A small-molecule ligand and the protein it binds are described below.
Small molecule (SMILES): CCCC[C@H]1CC[S@](=O)C1

Sequence of chain 1.D:
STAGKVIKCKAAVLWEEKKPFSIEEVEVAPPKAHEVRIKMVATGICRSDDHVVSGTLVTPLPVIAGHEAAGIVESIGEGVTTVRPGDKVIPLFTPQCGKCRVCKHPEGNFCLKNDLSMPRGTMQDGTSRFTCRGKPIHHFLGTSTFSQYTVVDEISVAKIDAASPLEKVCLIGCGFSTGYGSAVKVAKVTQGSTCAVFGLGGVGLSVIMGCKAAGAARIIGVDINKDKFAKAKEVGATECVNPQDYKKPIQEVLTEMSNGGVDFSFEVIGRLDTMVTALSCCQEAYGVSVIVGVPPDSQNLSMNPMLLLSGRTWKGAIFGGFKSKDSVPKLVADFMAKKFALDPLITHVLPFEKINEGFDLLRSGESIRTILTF

Sequence of chain 1.A:
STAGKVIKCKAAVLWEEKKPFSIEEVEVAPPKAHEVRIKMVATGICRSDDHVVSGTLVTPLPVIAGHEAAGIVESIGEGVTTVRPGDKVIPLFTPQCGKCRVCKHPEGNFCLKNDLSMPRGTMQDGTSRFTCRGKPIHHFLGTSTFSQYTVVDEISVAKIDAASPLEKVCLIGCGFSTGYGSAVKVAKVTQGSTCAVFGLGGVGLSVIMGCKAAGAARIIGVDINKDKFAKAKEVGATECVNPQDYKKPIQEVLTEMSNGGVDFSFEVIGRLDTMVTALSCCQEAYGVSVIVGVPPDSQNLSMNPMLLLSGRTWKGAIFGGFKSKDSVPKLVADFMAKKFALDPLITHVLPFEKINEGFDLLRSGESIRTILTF

Binding-site contacts:
Ligand atom C8 contacts residue VAL294 of chain 1.A at 3.9 Å (hydrophobic).
Ligand atom C5 contacts residue LEU141 of chain 1.A at 3.7 Å (hydrophobic).
Ligand atom C8 contacts residue LEU116 of chain 1.A at 3.8 Å (hydrophobic).
Ligand atom O6 contacts residue CYS46 of chain 1.A at 3.5 Å (h-bond).
Ligand atom C10 contacts residue VAL294 of chain 1.A at 4.0 Å (hydrophobic).
Ligand atom C5 contacts residue PHE93 of chain 1.A at 4.1 Å (hydrophobic).
Ligand atom S1 contacts residue HIS67 of chain 1.A at 3.3 Å (h-bond).
Ligand atom S1 contacts residue SER48 of chain 1.A at 3.8 Å.
Ligand atom C4 contacts residue LEU141 of chain 1.A at 3.4 Å (hydrophobic).
Ligand atom C10 contacts residue LEU309 of chain 1.D at 3.4 Å (hydrophobic).
Ligand atom O6 contacts residue CYS174 of chain 1.A at 3.5 Å (h-bond).
Ligand atom C4 contacts residue LEU57 of chain 1.A at 3.8 Å (hydrophobic).
Ligand atom C4 contacts residue PHE140 of chain 1.A at 4.1 Å (hydrophobic).
Ligand atom S1 contacts residue ZN1 of chain 1.E at 3.1 Å.
Ligand atom C3 contacts residue SER48 of chain 1.A at 4.3 Å.
Ligand atom C7 contacts residue LEU57 of chain 1.A at 4.1 Å (hydrophobic).
Ligand atom C3 contacts residue PHE93 of chain 1.A at 4.0 Å (hydrophobic).
Ligand atom S1 contacts residue NAD1 of chain 1.G at 3.7 Å.
Ligand atom O6 contacts residue SER48 of chain 1.A at 2.6 Å (h-bond).
Ligand atom C2 contacts residue NAD1 of chain 1.G at 3.6 Å.
Ligand atom C9 contacts residue VAL294 of chain 1.A at 3.6 Å (hydrophobic).
Ligand atom C5 contacts residue HIS67 of chain 1.A at 3.3 Å.
Ligand atom S1 contacts residue PHE93 of chain 1.A at 3.4 Å.
Ligand atom C10 contacts residue MET306 of chain 1.D at 3.6 Å (hydrophobic).
Ligand atom O6 contacts residue HIS67 of chain 1.A at 3.1 Å (h-bond).
Ligand atom C7 contacts residue LEU116 of chain 1.A at 4.2 Å (hydrophobic).
Ligand atom C9 contacts residue MET306 of chain 1.D at 4.1 Å (hydrophobic).
Ligand atom O6 contacts residue ZN1 of chain 1.E at 2.3 Å.
Ligand atom C4 contacts residue SER48 of chain 1.A at 3.8 Å.
Ligand atom C5 contacts residue SER48 of chain 1.A at 3.8 Å.
Ligand atom C5 contacts residue PHE140 of chain 1.A at 4.3 Å (hydrophobic).
Ligand atom C2 contacts residue PHE93 of chain 1.A at 3.6 Å (hydrophobic).
Ligand atom C2 contacts residue SER48 of chain 1.A at 3.9 Å.
Ligand atom C5 contacts residue ZN1 of chain 1.E at 4.0 Å.
Ligand atom C9 contacts residue LEU116 of chain 1.A at 3.8 Å (hydrophobic).
Ligand atom S1 contacts residue CYS174 of chain 1.A at 3.6 Å (h-bond).
Ligand atom C10 contacts residue ILE318 of chain 1.A at 4.2 Å (hydrophobic).
Ligand atom C7 contacts residue VAL294 of chain 1.A at 3.9 Å (hydrophobic).
Ligand atom C3 contacts residue LEU141 of chain 1.A at 4.0 Å (hydrophobic).
Ligand atom O6 contacts residue NAD1 of chain 1.G at 3.2 Å.